Binding-site contacts:
Ligand atom CG1 contacts residue ILE188 of chain 1.A at 3.4 Å (hydrophobic).
Ligand atom CE contacts residue ASP30 of chain 1.A at 3.6 Å.
Ligand atom CG1 contacts residue ILE50 of chain 1.A at 3.3 Å (hydrophobic).
Ligand atom CB contacts residue ARG112 of chain 1.A at 3.4 Å.
Ligand atom O contacts residue GLY152 of chain 1.A at 3.0 Å (h-bond).
Ligand atom CA contacts residue GLY27 of chain 1.A at 3.3 Å.
Ligand atom O contacts residue ASP133 of chain 1.A at 3.0 Å (salt-bridge).
Ligand atom N contacts residue GLY131 of chain 1.A at 3.0 Å (h-bond).
Ligand atom CB contacts residue ASN25 of chain 1.A at 3.5 Å.
Ligand atom O contacts residue GLY48 of chain 1.A at 2.8 Å (h-bond).
Ligand atom OE2 contacts residue ASP29 of chain 1.A at 3.0 Å (salt-bridge).
Ligand atom O contacts residue GLY153 of chain 1.A at 3.5 Å.
Ligand atom CA contacts residue ASP29 of chain 1.A at 3.5 Å.
Ligand atom CB contacts residue ASP29 of chain 1.A at 3.1 Å.
Ligand atom N contacts residue GLY48 of chain 1.A at 3.0 Å (h-bond).
Ligand atom CB contacts residue ASP134 of chain 1.A at 2.8 Å.
Ligand atom CB contacts residue GLY131 of chain 1.A at 3.4 Å.
Ligand atom OE2 contacts residue ALA28 of chain 1.A at 3.5 Å.
Ligand atom N contacts residue ASP133 of chain 1.A at 3.1 Å (salt-bridge).
Ligand atom CD contacts residue ASP30 of chain 1.A at 3.3 Å.
Ligand atom N contacts residue GLY152 of chain 1.A at 2.9 Å (h-bond).
Ligand atom O contacts residue ALA28 of chain 1.A at 3.4 Å.
Ligand atom N contacts residue ASP30 of chain 1.A at 3.4 Å (salt-bridge).
Ligand atom CD1 contacts residue VAL82 of chain 1.A at 3.5 Å (hydrophobic).
Ligand atom CE contacts residue LEU76 of chain 1.A at 3.5 Å (hydrophobic).
Ligand atom O contacts residue ILE47 of chain 1.A at 3.6 Å.
Ligand atom OE1 contacts residue ASP30 of chain 1.A at 2.6 Å (salt-bridge).
Ligand atom O contacts residue ASN25 of chain 1.A at 2.8 Å (h-bond).
Ligand atom O contacts residue GLY27 of chain 1.A at 3.5 Å (h-bond).
Ligand atom C contacts residue GLY152 of chain 1.A at 3.6 Å.
Ligand atom OE1 contacts residue ILE47 of chain 1.A at 3.4 Å.
Ligand atom OE2 contacts residue ASP30 of chain 1.A at 2.8 Å (salt-bridge).
Ligand atom O contacts residue ALA132 of chain 1.A at 3.5 Å.
Ligand atom CA contacts residue GLY152 of chain 1.A at 3.3 Å.
Ligand atom N contacts residue GLY27 of chain 1.A at 3.0 Å (h-bond).
Ligand atom CG contacts residue MET46 of chain 1.A at 3.6 Å (hydrophobic).
Ligand atom O contacts residue ASP29 of chain 1.A at 3.0 Å (salt-bridge).
Ligand atom CA contacts residue GLY48 of chain 1.A at 3.2 Å.
Ligand atom O contacts residue GLY49 of chain 1.A at 3.4 Å.
Ligand atom N contacts residue ASN129 of chain 1.A at 3.5 Å (h-bond).

A protein and the small-molecule ligand that binds it are described below.
Small molecule (SMILES): CSCC[C@@H](C=O)NC(=O)[C@H](C)NC(=O)[C@H](CCC(=O)O)NC(=O)[C@H](C)NC(=O)[C@H](CC(C)C)NC(=O)[C@@H](NC(=O)[C@H](CCCN=C(N)N)NC(=O)[C@H](C)NC(=O)[C@H](C)N)C(C)C

Sequence of chain 1.A:
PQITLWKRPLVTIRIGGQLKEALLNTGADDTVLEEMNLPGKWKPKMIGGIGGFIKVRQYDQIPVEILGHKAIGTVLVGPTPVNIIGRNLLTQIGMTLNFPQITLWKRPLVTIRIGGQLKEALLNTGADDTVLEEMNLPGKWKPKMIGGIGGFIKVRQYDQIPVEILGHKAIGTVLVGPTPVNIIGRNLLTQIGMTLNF